The protein below binds the small molecule below.
Small molecule (SMILES): CC(C)C[C@H](NC(=O)[C@H](C)NC(=O)[C@H](C)N)C(=O)N[C@@H](COP(=O)(O)O)C(=O)N1CCC[C@H]1C(=O)N1CCC[C@H]1C=O

Sequence of chain 1.B:
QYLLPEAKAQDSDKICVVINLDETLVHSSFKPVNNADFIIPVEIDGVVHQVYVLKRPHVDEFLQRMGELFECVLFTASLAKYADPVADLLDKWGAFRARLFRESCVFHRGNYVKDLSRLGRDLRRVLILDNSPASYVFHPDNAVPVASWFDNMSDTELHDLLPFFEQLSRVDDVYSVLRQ

Binding-site contacts:
Ligand atom CB contacts residue ASP22 of chain 1.B at 3.9 Å.
Ligand atom CA contacts residue SER78 of chain 1.B at 3.6 Å.
Ligand atom O2P contacts residue LYS114 of chain 1.B at 2.8 Å (salt-bridge).
Ligand atom O1P contacts residue ASP22 of chain 1.B at 3.0 Å (salt-bridge).
Ligand atom P contacts residue ASP22 of chain 1.B at 3.7 Å.
Ligand atom N contacts residue ASP22 of chain 1.B at 3.2 Å (salt-bridge).
Ligand atom CB contacts residue ASP22 of chain 1.B at 3.3 Å.
Ligand atom O contacts residue ARG102 of chain 1.B at 2.6 Å (salt-bridge).
Ligand atom CD1 contacts residue SER28 of chain 1.B at 3.7 Å.
Ligand atom C contacts residue SER78 of chain 1.B at 3.5 Å.
Ligand atom CA contacts residue LEU79 of chain 1.B at 3.7 Å (hydrophobic).
Ligand atom O2P contacts residue ALA77 of chain 1.B at 3.1 Å (h-bond).
Ligand atom CB contacts residue SER78 of chain 1.B at 3.9 Å.
Ligand atom O2P contacts residue THR76 of chain 1.B at 3.6 Å (h-bond).
Ligand atom C contacts residue ARG102 of chain 1.B at 3.7 Å.
Ligand atom CD contacts residue ALA77 of chain 1.B at 3.7 Å (hydrophobic).
Ligand atom O1P contacts residue MG1 of chain 1.F at 2.2 Å.
Ligand atom OG contacts residue ALA77 of chain 1.B at 3.6 Å.
Ligand atom CD contacts residue ARG102 of chain 1.B at 3.5 Å.
Ligand atom O3P contacts residue SER78 of chain 1.B at 3.8 Å.
Ligand atom P contacts residue MG1 of chain 1.F at 3.7 Å.
Ligand atom C contacts residue ARG102 of chain 1.B at 3.8 Å.
Ligand atom O1P contacts residue ASN20 of chain 1.B at 2.8 Å (h-bond).
Ligand atom N contacts residue SER78 of chain 1.B at 3.2 Å (h-bond).
Ligand atom CD2 contacts residue TYR82 of chain 1.B at 3.5 Å (hydrophobic).
Ligand atom P contacts residue ASN20 of chain 1.B at 3.1 Å.
Ligand atom CG contacts residue TYR112 of chain 1.B at 3.6 Å (hydrophobic).
Ligand atom O3P contacts residue ASP22 of chain 1.B at 3.0 Å (salt-bridge).
Ligand atom O3P contacts residue THR76 of chain 1.B at 2.3 Å (h-bond).
Ligand atom CA contacts residue SER78 of chain 1.B at 3.9 Å.
Ligand atom O contacts residue LEU79 of chain 1.B at 3.2 Å.
Ligand atom O contacts residue ASN111 of chain 1.B at 3.2 Å (h-bond).
Ligand atom P contacts residue THR76 of chain 1.B at 3.4 Å.
Ligand atom O2P contacts residue ASN20 of chain 1.B at 2.7 Å (h-bond).
Ligand atom CA contacts residue ASP22 of chain 1.B at 3.8 Å.
Ligand atom O contacts residue SER78 of chain 1.B at 3.8 Å.
Ligand atom O contacts residue LEU79 of chain 1.B at 3.2 Å (h-bond).
Ligand atom O contacts residue ARG102 of chain 1.B at 2.7 Å (salt-bridge).
Ligand atom OG contacts residue THR76 of chain 1.B at 3.8 Å.
Ligand atom O3P contacts residue ASN20 of chain 1.B at 2.9 Å (h-bond).